The small molecule below binds the protein below.
Small molecule (SMILES): COc1ccc(C[C@H](NC(=O)[C@@H](C)NC(=O)CN2CCOCC2)C(=O)N[C@@H](Cc2ccccc2)[C@@H](O)[C@H](C)CO)cc1

Sequence of chain 1.Y:
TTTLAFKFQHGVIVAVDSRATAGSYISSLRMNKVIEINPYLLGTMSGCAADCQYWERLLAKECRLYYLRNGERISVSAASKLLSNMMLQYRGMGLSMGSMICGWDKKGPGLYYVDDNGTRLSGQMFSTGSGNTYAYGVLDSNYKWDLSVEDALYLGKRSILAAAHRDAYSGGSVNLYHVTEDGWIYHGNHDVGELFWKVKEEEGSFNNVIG

Binding-site contacts:
Ligand atom O21 contacts residue GLY47 of chain 1.Y at 3.2 Å (h-bond).
Ligand atom O13 contacts residue MES1 of chain 1.QA at 3.3 Å (h-bond).
Ligand atom C33 contacts residue SER124 of chain 1.Z at 3.6 Å.
Ligand atom C35 contacts residue ARG137 of chain 1.Z at 3.4 Å.
Ligand atom C32 contacts residue MET31 of chain 1.Y at 3.5 Å (hydrophobic).
Ligand atom O49 contacts residue THR21 of chain 1.Y at 3.2 Å (h-bond).
Ligand atom C4 contacts residue ALA49 of chain 1.Y at 3.7 Å (hydrophobic).
Ligand atom O13 contacts residue THR21 of chain 1.Y at 3.4 Å (h-bond).
Ligand atom N22 contacts residue GLY47 of chain 1.Y at 3.1 Å (h-bond).
Ligand atom C5 contacts residue LYS33 of chain 1.Y at 3.4 Å.
Ligand atom O37 contacts residue SER27 of chain 1.Y at 2.8 Å (h-bond).
Ligand atom C7 contacts residue GLY47 of chain 1.Y at 3.6 Å.
Ligand atom C32 contacts residue SER130 of chain 1.Z at 3.5 Å.
Ligand atom O21 contacts residue MES1 of chain 1.QA at 2.4 Å (h-bond).
Ligand atom C43 contacts residue CYS48 of chain 1.Y at 3.7 Å (hydrophobic).
Ligand atom C12 contacts residue MES1 of chain 1.QA at 2.5 Å.
Ligand atom C11 contacts residue TYR169 of chain 1.Y at 3.4 Å (hydrophobic).
Ligand atom O39 contacts residue ALA49 of chain 1.Y at 3.3 Å (h-bond).
Ligand atom C1 contacts residue MET45 of chain 1.Y at 3.7 Å (hydrophobic).
Ligand atom C30 contacts residue SER130 of chain 1.Z at 3.1 Å.
Ligand atom C10 contacts residue THR1 of chain 1.Y at 1.5 Å.
Ligand atom C11 contacts residue ARG19 of chain 1.Y at 3.5 Å.
Ligand atom C46 contacts residue CYS48 of chain 1.Y at 3.6 Å (hydrophobic).
Ligand atom C3 contacts residue ALA49 of chain 1.Y at 3.5 Å (hydrophobic).
Ligand atom O13 contacts residue THR1 of chain 1.Y at 3.5 Å (h-bond).
Ligand atom C7 contacts residue THR1 of chain 1.Y at 2.7 Å.
Ligand atom C9 contacts residue THR1 of chain 1.Y at 1.4 Å.
Ligand atom C9 contacts residue MES1 of chain 1.QA at 3.4 Å.
Ligand atom C24 contacts residue GLY47 of chain 1.Y at 3.6 Å.
Ligand atom C27 contacts residue THR21 of chain 1.Y at 3.5 Å.
Ligand atom C10 contacts residue MES1 of chain 1.QA at 3.5 Å.
Ligand atom O21 contacts residue THR1 of chain 1.Y at 2.2 Å (h-bond).
Ligand atom C12 contacts residue THR1 of chain 1.Y at 2.5 Å.
Ligand atom C6 contacts residue LYS33 of chain 1.Y at 3.5 Å.
Ligand atom O49 contacts residue ALA20 of chain 1.Y at 3.2 Å.
Ligand atom C8 contacts residue THR1 of chain 1.Y at 2.3 Å.
Ligand atom N25 contacts residue THR21 of chain 1.Y at 2.9 Å (h-bond).
Ligand atom C42 contacts residue GLY47 of chain 1.Y at 3.4 Å.
Ligand atom N22 contacts residue THR1 of chain 1.Y at 3.6 Å (h-bond).
Ligand atom C11 contacts residue THR1 of chain 1.Y at 2.5 Å.

Sequence of chain 1.Z:
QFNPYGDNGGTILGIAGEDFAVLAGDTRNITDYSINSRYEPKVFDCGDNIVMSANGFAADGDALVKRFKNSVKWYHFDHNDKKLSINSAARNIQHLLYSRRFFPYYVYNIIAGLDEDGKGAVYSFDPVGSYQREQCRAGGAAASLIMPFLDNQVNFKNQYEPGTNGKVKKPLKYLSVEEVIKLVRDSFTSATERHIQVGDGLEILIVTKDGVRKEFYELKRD